Sequence of chain 1.D:
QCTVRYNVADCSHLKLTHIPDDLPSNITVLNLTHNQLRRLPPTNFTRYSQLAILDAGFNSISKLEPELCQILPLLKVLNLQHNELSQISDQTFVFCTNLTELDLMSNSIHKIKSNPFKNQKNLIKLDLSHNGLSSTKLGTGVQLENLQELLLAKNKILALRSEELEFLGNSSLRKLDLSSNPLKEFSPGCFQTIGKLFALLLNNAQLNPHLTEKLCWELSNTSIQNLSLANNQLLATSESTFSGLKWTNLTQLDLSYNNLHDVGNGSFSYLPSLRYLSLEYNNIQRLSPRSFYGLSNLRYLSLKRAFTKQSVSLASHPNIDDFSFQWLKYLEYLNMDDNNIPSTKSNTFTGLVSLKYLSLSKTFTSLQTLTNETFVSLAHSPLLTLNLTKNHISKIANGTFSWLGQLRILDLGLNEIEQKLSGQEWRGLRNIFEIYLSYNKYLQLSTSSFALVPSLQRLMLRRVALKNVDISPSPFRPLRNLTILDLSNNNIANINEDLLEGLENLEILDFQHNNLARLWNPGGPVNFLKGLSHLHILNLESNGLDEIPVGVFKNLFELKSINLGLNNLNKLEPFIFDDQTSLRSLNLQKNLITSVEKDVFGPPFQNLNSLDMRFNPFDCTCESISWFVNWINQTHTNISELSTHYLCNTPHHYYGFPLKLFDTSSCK

Binding-site contacts:
Ligand atom C8 contacts residue ASN389 of chain 1.D at 4.0 Å.
Ligand atom N2 contacts residue TYR438 of chain 1.D at 4.5 Å.
Ligand atom C4 contacts residue ASN389 of chain 1.D at 4.3 Å.
Ligand atom C2 contacts residue ASN389 of chain 1.D at 2.5 Å.
Ligand atom C8 contacts residue ASP413 of chain 1.D at 3.6 Å.
Ligand atom O5 contacts residue ASN389 of chain 1.D at 2.4 Å (h-bond).
Ligand atom O5 contacts residue THR391 of chain 1.D at 4.5 Å.
Ligand atom N2 contacts residue ASP413 of chain 1.D at 3.0 Å (salt-bridge).
Ligand atom C3 contacts residue ASP413 of chain 1.D at 4.2 Å.
Ligand atom O7 contacts residue ASN389 of chain 1.D at 3.3 Å (h-bond).
Ligand atom C7 contacts residue ASN389 of chain 1.D at 3.2 Å.
Ligand atom N2 contacts residue ASN389 of chain 1.D at 2.8 Å (h-bond).
Ligand atom C1 contacts residue SER363 of chain 1.D at 4.3 Å.
Ligand atom C7 contacts residue ASP413 of chain 1.D at 3.8 Å.
Ligand atom C8 contacts residue LEU388 of chain 1.D at 3.8 Å (hydrophobic).
Ligand atom C8 contacts residue TYR438 of chain 1.D at 3.6 Å (hydrophobic).
Ligand atom C1 contacts residue ASN389 of chain 1.D at 1.4 Å.
Ligand atom C8 contacts residue ILE411 of chain 1.D at 4.4 Å (hydrophobic).
Ligand atom C1 contacts residue THR391 of chain 1.D at 4.2 Å.
Ligand atom C1 contacts residue ASP413 of chain 1.D at 4.2 Å.
Ligand atom C7 contacts residue TYR438 of chain 1.D at 4.4 Å (hydrophobic).
Ligand atom C2 contacts residue ASP413 of chain 1.D at 3.9 Å.
Ligand atom C3 contacts residue ASN389 of chain 1.D at 3.8 Å.
Ligand atom C5 contacts residue ASN389 of chain 1.D at 3.7 Å.
Ligand atom O5 contacts residue SER363 of chain 1.D at 4.1 Å.

The small molecule below binds the protein below.
Small molecule (SMILES): CC(=O)N[C@H]1[C@H](O[C@H]2[C@H](O)[C@@H](NC(C)=O)CO[C@@H]2CO)O[C@H](CO)[C@@H](O[C@@H]2O[C@H](CO)[C@@H](O)[C@H](O)[C@@H]2O)[C@@H]1O